This small molecule binds to this protein.
Small molecule (SMILES): CC(=O)N[C@@H]1[C@@H](O)[C@H](O)[C@@H](CO)O[C@H]1O

Binding-site contacts:
Ligand atom C7 contacts residue ASP682 of chain 13.B at 3.4 Å.
Ligand atom O5 contacts residue ASN650 of chain 13.B at 2.3 Å (h-bond).
Ligand atom O6 contacts residue TRP627 of chain 13.B at 4.4 Å.
Ligand atom C2 contacts residue ASN650 of chain 13.B at 2.5 Å.
Ligand atom C8 contacts residue ASN650 of chain 13.B at 4.0 Å.
Ligand atom O3 contacts residue ASN650 of chain 13.B at 3.9 Å.
Ligand atom N2 contacts residue ASN650 of chain 13.B at 3.3 Å (h-bond).
Ligand atom C4 contacts residue ASN650 of chain 13.B at 4.2 Å.
Ligand atom C2 contacts residue ASP682 of chain 13.B at 3.7 Å.
Ligand atom O5 contacts residue TRP627 of chain 13.B at 3.8 Å.
Ligand atom C6 contacts residue TRP627 of chain 13.B at 3.8 Å (hydrophobic).
Ligand atom O4 contacts residue ASP682 of chain 13.B at 2.4 Å (salt-bridge).
Ligand atom C7 contacts residue ASN650 of chain 13.B at 4.0 Å.
Ligand atom C4 contacts residue ASP682 of chain 13.B at 3.3 Å.
Ligand atom C5 contacts residue ASN650 of chain 13.B at 3.6 Å.
Ligand atom C3 contacts residue ASP682 of chain 13.B at 3.3 Å.
Ligand atom C1 contacts residue ASN650 of chain 13.B at 1.4 Å.
Ligand atom O7 contacts residue ASP682 of chain 13.B at 3.5 Å (salt-bridge).
Ligand atom C8 contacts residue ASP682 of chain 13.B at 4.5 Å.
Ligand atom C3 contacts residue ASN650 of chain 13.B at 3.7 Å.
Ligand atom N2 contacts residue ASP682 of chain 13.B at 2.9 Å (salt-bridge).

Sequence of chain 13.B:
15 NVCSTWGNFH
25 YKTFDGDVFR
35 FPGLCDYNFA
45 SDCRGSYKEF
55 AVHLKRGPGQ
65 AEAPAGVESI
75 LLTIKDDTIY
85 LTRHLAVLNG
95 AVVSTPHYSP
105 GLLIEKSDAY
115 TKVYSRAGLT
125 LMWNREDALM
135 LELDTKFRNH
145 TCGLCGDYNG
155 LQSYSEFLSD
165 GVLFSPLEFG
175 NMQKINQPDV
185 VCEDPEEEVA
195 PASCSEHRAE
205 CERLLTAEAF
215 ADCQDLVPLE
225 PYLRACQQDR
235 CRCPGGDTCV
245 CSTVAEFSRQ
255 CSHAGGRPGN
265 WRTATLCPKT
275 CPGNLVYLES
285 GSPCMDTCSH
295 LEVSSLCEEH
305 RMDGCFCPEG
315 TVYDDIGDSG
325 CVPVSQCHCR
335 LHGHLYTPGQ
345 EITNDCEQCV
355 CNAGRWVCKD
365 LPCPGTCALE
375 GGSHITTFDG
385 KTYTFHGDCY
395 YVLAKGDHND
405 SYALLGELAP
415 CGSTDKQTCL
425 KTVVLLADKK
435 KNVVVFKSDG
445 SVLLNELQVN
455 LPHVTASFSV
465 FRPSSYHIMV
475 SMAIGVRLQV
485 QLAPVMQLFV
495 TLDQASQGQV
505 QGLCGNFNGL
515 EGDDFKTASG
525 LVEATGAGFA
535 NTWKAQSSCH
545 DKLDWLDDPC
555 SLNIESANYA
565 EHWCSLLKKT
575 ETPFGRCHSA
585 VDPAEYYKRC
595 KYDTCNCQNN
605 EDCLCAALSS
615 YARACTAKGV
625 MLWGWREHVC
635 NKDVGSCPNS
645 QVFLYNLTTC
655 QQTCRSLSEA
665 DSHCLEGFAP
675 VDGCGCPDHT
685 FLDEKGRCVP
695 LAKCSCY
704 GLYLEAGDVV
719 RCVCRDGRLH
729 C